A small-molecule ligand and the protein it binds are described below.
Small molecule (SMILES): CC(=O)N[C@H]1[C@H](O[C@H]2[C@H](O)[C@@H](NC(C)=O)CO[C@@H]2CO)O[C@H](CO)[C@@H](O[C@@H]2O[C@H](CO)[C@@H](O)[C@H](O)[C@@H]2O)[C@@H]1O

Sequence of chain 1.D:
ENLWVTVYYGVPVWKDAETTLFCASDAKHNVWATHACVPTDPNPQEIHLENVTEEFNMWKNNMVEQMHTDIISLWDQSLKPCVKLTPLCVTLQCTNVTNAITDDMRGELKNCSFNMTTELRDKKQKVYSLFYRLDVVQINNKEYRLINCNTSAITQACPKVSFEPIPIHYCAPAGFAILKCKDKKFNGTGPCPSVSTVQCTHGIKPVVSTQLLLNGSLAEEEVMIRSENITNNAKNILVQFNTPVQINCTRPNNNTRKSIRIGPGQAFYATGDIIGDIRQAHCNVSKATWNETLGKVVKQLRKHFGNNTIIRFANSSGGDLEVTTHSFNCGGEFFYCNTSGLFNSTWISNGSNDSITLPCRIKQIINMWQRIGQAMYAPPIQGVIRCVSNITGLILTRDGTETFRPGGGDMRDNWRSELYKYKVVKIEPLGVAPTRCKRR

Binding-site contacts:
Ligand atom C8 contacts residue PHE345 of chain 1.D at 4.0 Å (hydrophobic).
Ligand atom C7 contacts residue ASN232 of chain 1.D at 3.9 Å.
Ligand atom C8 contacts residue ASN346 of chain 1.D at 3.5 Å.
Ligand atom O7 contacts residue PRO182 of chain 1.D at 4.0 Å.
Ligand atom O7 contacts residue ASN346 of chain 1.D at 4.3 Å.
Ligand atom C2 contacts residue CYS413 of chain 1.D at 4.5 Å (hydrophobic).
Ligand atom C3 contacts residue SER415 of chain 1.D at 4.4 Å.
Ligand atom O5 contacts residue VAL414 of chain 1.D at 4.2 Å.
Ligand atom O6 contacts residue GLU181 of chain 1.D at 2.6 Å (salt-bridge).
Ligand atom C6 contacts residue GLY348 of chain 1.D at 4.3 Å.
Ligand atom C8 contacts residue VAL224 of chain 1.D at 4.2 Å (hydrophobic).
Ligand atom C5 contacts residue GLU181 of chain 1.D at 3.9 Å.
Ligand atom O5 contacts residue ASN232 of chain 1.D at 2.3 Å (h-bond).
Ligand atom C7 contacts residue ASN346 of chain 1.D at 4.2 Å.
Ligand atom C1 contacts residue ASN232 of chain 1.D at 1.4 Å.
Ligand atom C3 contacts residue ASN232 of chain 1.D at 3.8 Å.
Ligand atom C3 contacts residue CYS413 of chain 1.D at 4.4 Å (hydrophobic).
Ligand atom C4 contacts residue VAL414 of chain 1.D at 3.8 Å (hydrophobic).
Ligand atom C4 contacts residue ARG412 of chain 1.D at 4.4 Å.
Ligand atom O4 contacts residue CYS413 of chain 1.D at 4.3 Å.
Ligand atom C5 contacts residue ASN232 of chain 1.D at 3.7 Å.
Ligand atom C2 contacts residue SER415 of chain 1.D at 4.2 Å.
Ligand atom C2 contacts residue ASN232 of chain 1.D at 2.5 Å.
Ligand atom O3 contacts residue CYS413 of chain 1.D at 3.8 Å.
Ligand atom C6 contacts residue VAL414 of chain 1.D at 4.4 Å (hydrophobic).
Ligand atom O5 contacts residue GLU181 of chain 1.D at 4.2 Å.
Ligand atom O4 contacts residue VAL414 of chain 1.D at 3.5 Å (h-bond).
Ligand atom C4 contacts residue ASN232 of chain 1.D at 4.2 Å.
Ligand atom C5 contacts residue VAL414 of chain 1.D at 3.4 Å (hydrophobic).
Ligand atom N2 contacts residue SER415 of chain 1.D at 3.6 Å.
Ligand atom O5 contacts residue CYS413 of chain 1.D at 4.2 Å.
Ligand atom C1 contacts residue SER415 of chain 1.D at 3.8 Å.
Ligand atom O7 contacts residue ASN232 of chain 1.D at 4.3 Å.
Ligand atom N2 contacts residue ASN232 of chain 1.D at 3.0 Å (h-bond).
Ligand atom C3 contacts residue VAL414 of chain 1.D at 3.6 Å (hydrophobic).
Ligand atom C2 contacts residue VAL414 of chain 1.D at 4.4 Å (hydrophobic).
Ligand atom C8 contacts residue LEU231 of chain 1.D at 3.6 Å (hydrophobic).
Ligand atom C6 contacts residue GLU181 of chain 1.D at 3.3 Å.
Ligand atom O3 contacts residue ARG412 of chain 1.D at 4.2 Å.
Ligand atom C1 contacts residue VAL414 of chain 1.D at 4.1 Å (hydrophobic).